Sequence of chain 1.D:
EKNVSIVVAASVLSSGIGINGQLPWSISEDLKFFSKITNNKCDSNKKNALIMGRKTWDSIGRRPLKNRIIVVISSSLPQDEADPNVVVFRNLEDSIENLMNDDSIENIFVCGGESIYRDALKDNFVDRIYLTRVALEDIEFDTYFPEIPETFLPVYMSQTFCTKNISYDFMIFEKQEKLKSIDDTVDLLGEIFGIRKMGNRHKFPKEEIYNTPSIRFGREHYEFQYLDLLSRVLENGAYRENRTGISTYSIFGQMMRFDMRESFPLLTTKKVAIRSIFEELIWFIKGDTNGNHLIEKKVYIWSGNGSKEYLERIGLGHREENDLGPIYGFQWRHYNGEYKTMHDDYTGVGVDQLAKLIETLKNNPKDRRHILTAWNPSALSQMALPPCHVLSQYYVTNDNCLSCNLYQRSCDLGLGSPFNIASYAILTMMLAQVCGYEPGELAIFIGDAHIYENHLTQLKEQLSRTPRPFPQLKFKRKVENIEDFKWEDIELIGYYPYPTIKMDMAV

Binding-site contacts:
Ligand atom C2 contacts residue VAL10 of chain 1.D at 3.5 Å (hydrophobic).
Ligand atom O1 contacts residue SER37 of chain 1.D at 3.7 Å.
Ligand atom CT contacts residue SER37 of chain 1.D at 3.6 Å.
Ligand atom CT contacts residue ARG70 of chain 1.D at 3.3 Å.
Ligand atom C15 contacts residue PHE36 of chain 1.D at 3.5 Å (hydrophobic).
Ligand atom C2 contacts residue ALA11 of chain 1.D at 3.5 Å (hydrophobic).
Ligand atom N1 contacts residue ASP32 of chain 1.D at 2.8 Å (salt-bridge).
Ligand atom O2 contacts residue SER37 of chain 1.D at 3.2 Å (h-bond).
Ligand atom O2 contacts residue ARG70 of chain 1.D at 2.9 Å (salt-bridge).
Ligand atom N3 contacts residue VAL10 of chain 1.D at 3.3 Å (h-bond).
Ligand atom C8A contacts residue NDP1 of chain 1.U at 3.5 Å.
Ligand atom NA2 contacts residue ASP32 of chain 1.D at 3.0 Å (salt-bridge).
Ligand atom C13 contacts residue ILE62 of chain 1.D at 3.7 Å (hydrophobic).
Ligand atom C7 contacts residue LEU25 of chain 1.D at 3.5 Å (hydrophobic).
Ligand atom C4 contacts residue NDP1 of chain 1.U at 3.2 Å.
Ligand atom NA2 contacts residue ALA11 of chain 1.D at 3.4 Å.
Ligand atom NA4 contacts residue NDP1 of chain 1.U at 3.6 Å (h-bond).
Ligand atom C16 contacts residue PHE36 of chain 1.D at 3.5 Å (hydrophobic).
Ligand atom NA2 contacts residue VAL10 of chain 1.D at 3.3 Å (h-bond).
Ligand atom NA4 contacts residue VAL9 of chain 1.D at 2.9 Å (h-bond).
Ligand atom N8 contacts residue ASP32 of chain 1.D at 3.6 Å (salt-bridge).
Ligand atom O1 contacts residue LEU67 of chain 1.D at 3.5 Å.
Ligand atom C4A contacts residue NDP1 of chain 1.U at 3.1 Å.
Ligand atom NA4 contacts residue TYR119 of chain 1.D at 3.7 Å.
Ligand atom CM contacts residue THR58 of chain 1.D at 3.6 Å.
Ligand atom O1 contacts residue PHE36 of chain 1.D at 3.7 Å.
Ligand atom CT contacts residue LEU67 of chain 1.D at 3.7 Å (hydrophobic).
Ligand atom N3 contacts residue VAL9 of chain 1.D at 3.4 Å.
Ligand atom C8A contacts residue ASP32 of chain 1.D at 3.7 Å.
Ligand atom C14 contacts residue ILE62 of chain 1.D at 3.6 Å (hydrophobic).
Ligand atom C4 contacts residue VAL9 of chain 1.D at 3.7 Å (hydrophobic).
Ligand atom N3 contacts residue ALA11 of chain 1.D at 3.7 Å.
Ligand atom NA4 contacts residue CYS113 of chain 1.D at 3.2 Å.
Ligand atom C4 contacts residue PHE36 of chain 1.D at 3.5 Å (hydrophobic).
Ligand atom NA4 contacts residue PHE36 of chain 1.D at 3.4 Å.
Ligand atom O1 contacts residue ARG70 of chain 1.D at 2.8 Å (salt-bridge).
Ligand atom C9 contacts residue NDP1 of chain 1.U at 3.7 Å.
Ligand atom N5 contacts residue NDP1 of chain 1.U at 3.4 Å (h-bond).
Ligand atom NA2 contacts residue THR134 of chain 1.D at 3.3 Å (h-bond).
Ligand atom N1 contacts residue ALA11 of chain 1.D at 3.3 Å.

The protein below binds the small molecule below.
Small molecule (SMILES): CN(Cc1cnc2nc(N)nc(N)c2n1)c1ccc(C(=O)N[C@@H](CCC(=O)O)C(=O)O)cc1